This small molecule binds to this protein.
Small molecule (SMILES): CC(=O)N[C@@H]1[C@@H](O)[C@H](O)[C@@H](CO)O[C@H]1O

Binding-site contacts:
Ligand atom O7 contacts residue ASN48 of chain 1.B at 3.7 Å.
Ligand atom C1 contacts residue ASN48 of chain 1.B at 1.4 Å.
Ligand atom C3 contacts residue ASN48 of chain 1.B at 3.8 Å.
Ligand atom N2 contacts residue ASN48 of chain 1.B at 2.9 Å (h-bond).
Ligand atom C8 contacts residue PHE46 of chain 1.B at 3.3 Å (hydrophobic).
Ligand atom C8 contacts residue PRO618 of chain 1.B at 4.3 Å (hydrophobic).
Ligand atom O7 contacts residue PRO618 of chain 1.B at 4.3 Å.
Ligand atom C7 contacts residue ASN48 of chain 1.B at 3.5 Å.
Ligand atom C5 contacts residue ASN48 of chain 1.B at 3.7 Å.
Ligand atom C8 contacts residue SER47 of chain 1.B at 4.2 Å.
Ligand atom C2 contacts residue ASN48 of chain 1.B at 2.5 Å.
Ligand atom O5 contacts residue ASN48 of chain 1.B at 2.4 Å (h-bond).
Ligand atom C7 contacts residue PRO618 of chain 1.B at 4.4 Å (hydrophobic).
Ligand atom C4 contacts residue ASN48 of chain 1.B at 4.3 Å.

Sequence of chain 1.B:
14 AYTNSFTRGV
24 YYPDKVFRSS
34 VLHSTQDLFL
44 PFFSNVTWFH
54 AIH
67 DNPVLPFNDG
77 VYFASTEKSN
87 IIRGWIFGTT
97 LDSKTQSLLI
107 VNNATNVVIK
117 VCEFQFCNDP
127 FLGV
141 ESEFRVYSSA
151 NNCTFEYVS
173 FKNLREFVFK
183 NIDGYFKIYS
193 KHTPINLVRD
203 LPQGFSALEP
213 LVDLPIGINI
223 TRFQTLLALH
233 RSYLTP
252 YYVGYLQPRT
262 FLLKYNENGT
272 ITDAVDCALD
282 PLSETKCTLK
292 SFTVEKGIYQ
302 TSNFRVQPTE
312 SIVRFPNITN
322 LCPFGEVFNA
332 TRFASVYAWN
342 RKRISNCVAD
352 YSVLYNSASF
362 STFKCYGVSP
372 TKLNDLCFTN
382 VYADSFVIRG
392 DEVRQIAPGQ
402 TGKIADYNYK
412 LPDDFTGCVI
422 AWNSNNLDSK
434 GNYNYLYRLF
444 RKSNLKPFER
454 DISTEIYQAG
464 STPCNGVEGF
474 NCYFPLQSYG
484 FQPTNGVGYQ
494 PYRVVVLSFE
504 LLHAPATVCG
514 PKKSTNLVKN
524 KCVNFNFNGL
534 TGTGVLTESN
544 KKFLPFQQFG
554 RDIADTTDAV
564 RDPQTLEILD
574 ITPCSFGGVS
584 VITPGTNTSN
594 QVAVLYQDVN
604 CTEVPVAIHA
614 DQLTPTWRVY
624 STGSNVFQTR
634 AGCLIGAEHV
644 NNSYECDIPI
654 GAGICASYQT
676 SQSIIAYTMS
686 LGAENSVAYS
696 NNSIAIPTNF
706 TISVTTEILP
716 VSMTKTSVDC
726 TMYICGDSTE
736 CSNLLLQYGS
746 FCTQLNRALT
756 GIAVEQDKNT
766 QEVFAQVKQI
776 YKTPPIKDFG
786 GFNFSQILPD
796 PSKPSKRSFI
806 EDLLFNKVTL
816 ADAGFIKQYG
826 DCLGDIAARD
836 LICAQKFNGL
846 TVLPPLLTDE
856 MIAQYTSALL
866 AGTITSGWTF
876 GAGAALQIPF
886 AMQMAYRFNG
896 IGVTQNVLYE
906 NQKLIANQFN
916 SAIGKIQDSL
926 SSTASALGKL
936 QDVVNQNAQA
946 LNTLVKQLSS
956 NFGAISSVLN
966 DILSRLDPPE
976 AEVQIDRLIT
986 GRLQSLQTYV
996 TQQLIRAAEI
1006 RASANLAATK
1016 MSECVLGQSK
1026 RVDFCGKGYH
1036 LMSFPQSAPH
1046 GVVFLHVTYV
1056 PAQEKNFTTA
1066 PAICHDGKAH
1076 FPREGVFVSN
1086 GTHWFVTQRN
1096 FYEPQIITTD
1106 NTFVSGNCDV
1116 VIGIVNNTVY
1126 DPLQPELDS